Binding-site contacts:
Ligand atom C27 contacts residue CYS78 of chain 1.A at 3.8 Å (hydrophobic).
Ligand atom C9 contacts residue ALA126 of chain 1.A at 3.4 Å (hydrophobic).
Ligand atom O33 contacts residue LEU50 of chain 1.A at 3.8 Å.
Ligand atom C1 contacts residue PHE159 of chain 1.A at 3.6 Å (hydrophobic).
Ligand atom C8 contacts residue LEU45 of chain 1.A at 3.7 Å (hydrophobic).
Ligand atom C25 contacts residue LEU154 of chain 1.A at 3.8 Å (hydrophobic).
Ligand atom O34 contacts residue LEU45 of chain 1.A at 3.2 Å (h-bond).
Ligand atom C26 contacts residue PHE135 of chain 1.A at 3.3 Å (hydrophobic).
Ligand atom C2 contacts residue MET123 of chain 1.A at 3.6 Å (hydrophobic).
Ligand atom O34 contacts residue GLN44 of chain 1.A at 3.5 Å.
Ligand atom C12 contacts residue ILE158 of chain 1.A at 3.8 Å (hydrophobic).
Ligand atom O34 contacts residue CYS43 of chain 1.A at 3.0 Å (h-bond).
Ligand atom N29 contacts residue ILE155 of chain 1.A at 3.5 Å.
Ligand atom N30 contacts residue PHE136 of chain 1.A at 3.8 Å.
Ligand atom O33 contacts residue ARG122 of chain 1.A at 3.4 Å (salt-bridge).
Ligand atom C21 contacts residue PHE135 of chain 1.A at 3.8 Å (hydrophobic).
Ligand atom C1 contacts residue ILE158 of chain 1.A at 3.8 Å (hydrophobic).
Ligand atom C12 contacts residue PHE159 of chain 1.A at 3.8 Å (hydrophobic).
Ligand atom C7 contacts residue PHE135 of chain 1.A at 3.7 Å (hydrophobic).
Ligand atom C28 contacts residue GLN44 of chain 1.A at 3.7 Å.
Ligand atom O36 contacts residue LEU154 of chain 1.A at 3.6 Å.
Ligand atom C2 contacts residue VAL134 of chain 1.A at 3.8 Å (hydrophobic).
Ligand atom C27 contacts residue ILE155 of chain 1.A at 3.7 Å (hydrophobic).
Ligand atom C10 contacts residue LEU45 of chain 1.A at 3.6 Å (hydrophobic).
Ligand atom O33 contacts residue ARG125 of chain 1.A at 3.2 Å (salt-bridge).
Ligand atom S38 contacts residue ARG125 of chain 1.A at 3.6 Å.
Ligand atom N30 contacts residue PHE135 of chain 1.A at 2.8 Å (h-bond).
Ligand atom C7 contacts residue ALA126 of chain 1.A at 3.6 Å (hydrophobic).
Ligand atom C25 contacts residue LEU233 of chain 1.A at 3.8 Å (hydrophobic).
Ligand atom C23 contacts residue PHE135 of chain 1.A at 3.6 Å (hydrophobic).
Ligand atom O34 contacts residue ARG125 of chain 1.A at 3.3 Å (salt-bridge).
Ligand atom C11 contacts residue PHE136 of chain 1.A at 3.8 Å (hydrophobic).
Ligand atom O35 contacts residue CYS78 of chain 1.A at 3.9 Å.
Ligand atom C10 contacts residue GLN44 of chain 1.A at 3.5 Å.
Ligand atom S37 contacts residue HIS81 of chain 1.A at 3.5 Å.
Ligand atom C21 contacts residue PHE136 of chain 1.A at 3.6 Å (hydrophobic).
Ligand atom C14 contacts residue PHE146 of chain 1.A at 3.8 Å (hydrophobic).
Ligand atom C8 contacts residue GLN44 of chain 1.A at 3.7 Å.
Ligand atom C3 contacts residue ILE158 of chain 1.A at 3.7 Å (hydrophobic).
Ligand atom O32 contacts residue HIS81 of chain 1.A at 3.3 Å.

Sequence of chain 1.A:
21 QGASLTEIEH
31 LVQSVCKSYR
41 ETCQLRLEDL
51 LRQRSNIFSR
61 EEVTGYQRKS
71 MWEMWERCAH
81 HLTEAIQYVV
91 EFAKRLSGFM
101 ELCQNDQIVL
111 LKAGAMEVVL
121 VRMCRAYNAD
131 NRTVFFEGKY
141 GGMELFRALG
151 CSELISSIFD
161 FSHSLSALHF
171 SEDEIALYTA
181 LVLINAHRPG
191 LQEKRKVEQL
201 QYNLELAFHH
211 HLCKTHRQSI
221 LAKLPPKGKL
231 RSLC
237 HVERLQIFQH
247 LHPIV

The protein below binds the small molecule below.
Small molecule (SMILES): CCS(=O)(=O)c1ccc(CC(=O)Nc2cc(-c3cccnc3OCc3ccc(C(=O)OC)cc3)cs2)cc1